Sequence of chain 1.B:
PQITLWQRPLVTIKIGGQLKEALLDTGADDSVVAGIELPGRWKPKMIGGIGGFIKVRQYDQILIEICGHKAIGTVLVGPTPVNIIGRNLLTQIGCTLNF

Sequence of chain 1.A:
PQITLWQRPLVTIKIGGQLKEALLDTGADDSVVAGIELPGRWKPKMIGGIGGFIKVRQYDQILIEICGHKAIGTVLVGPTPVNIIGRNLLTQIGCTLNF

Binding-site contacts:
Ligand atom C16 contacts residue VAL82 of chain 1.B at 3.7 Å (hydrophobic).
Ligand atom O18 contacts residue ASP25 of chain 1.B at 2.8 Å (salt-bridge).
Ligand atom C10 contacts residue GLY27 of chain 1.A at 3.5 Å.
Ligand atom C37 contacts residue ARG8 of chain 1.A at 3.6 Å.
Ligand atom O7 contacts residue GLY49 of chain 1.A at 3.7 Å.
Ligand atom C25 contacts residue VAL82 of chain 1.A at 3.7 Å (hydrophobic).
Ligand atom C20 contacts residue ASP25 of chain 1.A at 3.7 Å.
Ligand atom C10 contacts residue ASP25 of chain 1.B at 3.4 Å.
Ligand atom N36 contacts residue GLY27 of chain 1.B at 2.9 Å (h-bond).
Ligand atom C9 contacts residue GLY27 of chain 1.A at 3.5 Å.
Ligand atom N36 contacts residue ASP29 of chain 1.B at 3.5 Å (salt-bridge).
Ligand atom C31 contacts residue GLY48 of chain 1.B at 3.5 Å.
Ligand atom C2 contacts residue GLY48 of chain 1.A at 3.5 Å.
Ligand atom C4 contacts residue ASP29 of chain 1.A at 3.6 Å.
Ligand atom C21 contacts residue GLY27 of chain 1.B at 3.7 Å.
Ligand atom N8 contacts residue GLY27 of chain 1.A at 2.8 Å (h-bond).
Ligand atom O29 contacts residue GLY49 of chain 1.B at 3.4 Å.
Ligand atom N30 contacts residue GLY27 of chain 1.B at 2.9 Å (h-bond).
Ligand atom C24 contacts residue VAL82 of chain 1.A at 3.6 Å (hydrophobic).
Ligand atom C23 contacts residue GLY27 of chain 1.B at 3.3 Å.
Ligand atom C20 contacts residue GLY27 of chain 1.B at 3.3 Å.
Ligand atom N36 contacts residue ALA28 of chain 1.B at 3.6 Å.
Ligand atom O7 contacts residue ILE50 of chain 1.B at 3.6 Å.
Ligand atom C6 contacts residue GLY27 of chain 1.A at 3.7 Å.
Ligand atom C13 contacts residue GLY49 of chain 1.A at 3.6 Å.
Ligand atom C16 contacts residue GLY27 of chain 1.A at 3.6 Å.
Ligand atom N39 contacts residue GLY48 of chain 1.B at 2.6 Å (h-bond).
Ligand atom C15 contacts residue VAL82 of chain 1.B at 3.7 Å (hydrophobic).
Ligand atom O18 contacts residue ASP25 of chain 1.A at 3.0 Å (salt-bridge).
Ligand atom C19 contacts residue ASP25 of chain 1.A at 3.6 Å.
Ligand atom C28 contacts residue GLY27 of chain 1.B at 3.6 Å.
Ligand atom C37 contacts residue ASP29 of chain 1.B at 3.3 Å.
Ligand atom C32 contacts residue ALA28 of chain 1.B at 3.7 Å (hydrophobic).
Ligand atom C35 contacts residue GLY48 of chain 1.B at 3.3 Å.
Ligand atom O5 contacts residue ALA28 of chain 1.A at 3.6 Å.
Ligand atom O5 contacts residue GLY27 of chain 1.A at 3.7 Å.
Ligand atom C17 contacts residue ASP25 of chain 1.B at 3.6 Å.
Ligand atom O18 contacts residue GLY27 of chain 1.A at 3.2 Å (h-bond).
Ligand atom C21 contacts residue ASP25 of chain 1.A at 3.5 Å.
Ligand atom C38 contacts residue GLY48 of chain 1.B at 3.4 Å.

This protein binds this small molecule.
Small molecule (SMILES): CC(C)[C@H](NC(=O)[C@H](Cc1ccccc1)C[C@H](O)[C@H](Cc1ccccc1)NC(=O)OC(C)(C)C)c1ncc[nH]1